Binding-site contacts:
Ligand atom P contacts residue GLN610 of chain 1.C at 3.7 Å.
Ligand atom OP2 contacts residue GLU486 of chain 1.C at 3.8 Å.
Ligand atom OP2 contacts residue ASN489 of chain 1.C at 2.9 Å (h-bond).
Ligand atom C4' contacts residue HIS1031 of chain 1.C at 3.5 Å.
Ligand atom C3' contacts residue MG1 of chain 1.L at 3.1 Å.
Ligand atom O2' contacts residue ASP540 of chain 1.D at 2.8 Å (salt-bridge).
Ligand atom OP2 contacts residue ARG461 of chain 1.C at 3.3 Å (salt-bridge).
Ligand atom O5' contacts residue GLU109 of chain 1.F at 2.9 Å (salt-bridge).
Ligand atom O5' contacts residue ASN489 of chain 1.C at 3.5 Å (h-bond).
Ligand atom C5' contacts residue HIS1031 of chain 1.C at 3.6 Å.
Ligand atom OP1 contacts residue ASP538 of chain 1.D at 3.7 Å.
Ligand atom OP1 contacts residue ARG461 of chain 1.C at 3.1 Å (salt-bridge).
Ligand atom C2' contacts residue ASP540 of chain 1.D at 3.7 Å.
Ligand atom O4' contacts residue GLU109 of chain 1.F at 2.9 Å (salt-bridge).
Ligand atom O3' contacts residue LYS880 of chain 1.C at 3.1 Å (salt-bridge).
Ligand atom C4' contacts residue GLU109 of chain 1.F at 3.7 Å.
Ligand atom C5' contacts residue ASP538 of chain 1.D at 3.7 Å.
Ligand atom O3' contacts residue GLN610 of chain 1.C at 3.5 Å (h-bond).
Ligand atom OP1 contacts residue LYS880 of chain 1.C at 3.0 Å (salt-bridge).
Ligand atom O3' contacts residue MG1 of chain 1.L at 1.8 Å.
Ligand atom P contacts residue LYS880 of chain 1.C at 3.8 Å.
Ligand atom C4' contacts residue ASP540 of chain 1.D at 3.3 Å.
Ligand atom C2' contacts residue MG1 of chain 1.L at 3.7 Å.
Ligand atom O4' contacts residue HIS1031 of chain 1.C at 3.8 Å.
Ligand atom C5' contacts residue GLU109 of chain 1.F at 3.2 Å.
Ligand atom OP1 contacts residue ILE493 of chain 1.C at 3.7 Å.
Ligand atom O2' contacts residue MG1 of chain 1.L at 3.2 Å.
Ligand atom OP2 contacts residue ASN489 of chain 1.C at 3.2 Å (h-bond).
Ligand atom O3' contacts residue ASP538 of chain 1.D at 2.8 Å (salt-bridge).
Ligand atom C3' contacts residue ASP538 of chain 1.D at 3.8 Å.
Ligand atom C6 contacts residue GLU109 of chain 1.F at 3.4 Å.
Ligand atom O3' contacts residue ASP540 of chain 1.D at 2.9 Å (salt-bridge).
Ligand atom N4 contacts residue ARG113 of chain 1.F at 3.9 Å.
Ligand atom C3' contacts residue ASP540 of chain 1.D at 3.4 Å.
Ligand atom C4' contacts residue MG1 of chain 1.L at 3.9 Å.
Ligand atom OP1 contacts residue PRO485 of chain 1.C at 3.5 Å.
Ligand atom O2' contacts residue ARG501 of chain 1.D at 2.8 Å (salt-bridge).
Ligand atom P contacts residue ASN489 of chain 1.C at 3.6 Å.
Ligand atom OP1 contacts residue GLN610 of chain 1.C at 2.7 Å (h-bond).
Ligand atom OP1 contacts residue LYS888 of chain 1.C at 3.0 Å.

Sequence of chain 1.D:
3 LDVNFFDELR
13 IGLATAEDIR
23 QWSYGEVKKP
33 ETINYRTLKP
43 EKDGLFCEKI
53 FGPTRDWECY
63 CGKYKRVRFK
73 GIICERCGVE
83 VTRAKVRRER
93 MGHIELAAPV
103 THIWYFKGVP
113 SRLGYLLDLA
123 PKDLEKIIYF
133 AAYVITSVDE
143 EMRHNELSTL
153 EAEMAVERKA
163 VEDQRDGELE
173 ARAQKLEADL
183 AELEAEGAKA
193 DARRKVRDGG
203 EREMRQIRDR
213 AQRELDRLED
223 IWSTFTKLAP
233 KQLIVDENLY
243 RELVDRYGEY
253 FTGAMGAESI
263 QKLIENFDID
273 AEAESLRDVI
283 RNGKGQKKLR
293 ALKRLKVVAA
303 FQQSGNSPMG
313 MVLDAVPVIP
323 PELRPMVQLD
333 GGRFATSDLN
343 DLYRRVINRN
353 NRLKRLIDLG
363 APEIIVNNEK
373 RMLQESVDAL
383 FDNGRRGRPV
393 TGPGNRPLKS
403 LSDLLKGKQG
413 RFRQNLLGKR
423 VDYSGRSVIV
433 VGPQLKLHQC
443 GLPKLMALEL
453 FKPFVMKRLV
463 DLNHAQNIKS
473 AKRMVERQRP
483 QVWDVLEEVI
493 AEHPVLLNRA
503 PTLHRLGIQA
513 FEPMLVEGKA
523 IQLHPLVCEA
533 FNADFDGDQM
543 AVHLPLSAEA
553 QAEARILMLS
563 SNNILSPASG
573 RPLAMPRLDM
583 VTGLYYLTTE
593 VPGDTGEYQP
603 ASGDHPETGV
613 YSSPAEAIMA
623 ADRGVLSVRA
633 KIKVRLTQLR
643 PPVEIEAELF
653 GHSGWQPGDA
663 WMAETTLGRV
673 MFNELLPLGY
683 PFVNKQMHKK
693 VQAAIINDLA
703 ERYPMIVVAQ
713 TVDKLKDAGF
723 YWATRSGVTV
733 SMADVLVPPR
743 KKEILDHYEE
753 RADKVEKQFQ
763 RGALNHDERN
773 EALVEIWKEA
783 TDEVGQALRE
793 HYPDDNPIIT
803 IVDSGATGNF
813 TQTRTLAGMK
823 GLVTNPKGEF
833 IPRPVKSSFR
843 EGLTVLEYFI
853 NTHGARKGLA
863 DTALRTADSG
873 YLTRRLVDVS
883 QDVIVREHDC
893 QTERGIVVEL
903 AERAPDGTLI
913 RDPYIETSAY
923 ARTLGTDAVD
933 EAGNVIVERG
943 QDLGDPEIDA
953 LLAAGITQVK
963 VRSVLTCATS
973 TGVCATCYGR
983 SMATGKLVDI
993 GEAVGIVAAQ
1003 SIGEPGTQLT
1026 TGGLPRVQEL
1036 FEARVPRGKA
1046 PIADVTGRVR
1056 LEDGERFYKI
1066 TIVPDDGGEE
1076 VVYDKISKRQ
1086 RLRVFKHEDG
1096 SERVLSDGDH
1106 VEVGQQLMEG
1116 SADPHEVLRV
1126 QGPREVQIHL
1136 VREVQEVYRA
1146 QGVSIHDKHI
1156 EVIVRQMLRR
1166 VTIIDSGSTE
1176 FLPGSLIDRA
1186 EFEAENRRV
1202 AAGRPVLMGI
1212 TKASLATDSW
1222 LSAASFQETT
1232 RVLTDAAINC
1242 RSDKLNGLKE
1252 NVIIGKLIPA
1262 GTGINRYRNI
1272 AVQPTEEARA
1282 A

Sequence of chain 1.C:
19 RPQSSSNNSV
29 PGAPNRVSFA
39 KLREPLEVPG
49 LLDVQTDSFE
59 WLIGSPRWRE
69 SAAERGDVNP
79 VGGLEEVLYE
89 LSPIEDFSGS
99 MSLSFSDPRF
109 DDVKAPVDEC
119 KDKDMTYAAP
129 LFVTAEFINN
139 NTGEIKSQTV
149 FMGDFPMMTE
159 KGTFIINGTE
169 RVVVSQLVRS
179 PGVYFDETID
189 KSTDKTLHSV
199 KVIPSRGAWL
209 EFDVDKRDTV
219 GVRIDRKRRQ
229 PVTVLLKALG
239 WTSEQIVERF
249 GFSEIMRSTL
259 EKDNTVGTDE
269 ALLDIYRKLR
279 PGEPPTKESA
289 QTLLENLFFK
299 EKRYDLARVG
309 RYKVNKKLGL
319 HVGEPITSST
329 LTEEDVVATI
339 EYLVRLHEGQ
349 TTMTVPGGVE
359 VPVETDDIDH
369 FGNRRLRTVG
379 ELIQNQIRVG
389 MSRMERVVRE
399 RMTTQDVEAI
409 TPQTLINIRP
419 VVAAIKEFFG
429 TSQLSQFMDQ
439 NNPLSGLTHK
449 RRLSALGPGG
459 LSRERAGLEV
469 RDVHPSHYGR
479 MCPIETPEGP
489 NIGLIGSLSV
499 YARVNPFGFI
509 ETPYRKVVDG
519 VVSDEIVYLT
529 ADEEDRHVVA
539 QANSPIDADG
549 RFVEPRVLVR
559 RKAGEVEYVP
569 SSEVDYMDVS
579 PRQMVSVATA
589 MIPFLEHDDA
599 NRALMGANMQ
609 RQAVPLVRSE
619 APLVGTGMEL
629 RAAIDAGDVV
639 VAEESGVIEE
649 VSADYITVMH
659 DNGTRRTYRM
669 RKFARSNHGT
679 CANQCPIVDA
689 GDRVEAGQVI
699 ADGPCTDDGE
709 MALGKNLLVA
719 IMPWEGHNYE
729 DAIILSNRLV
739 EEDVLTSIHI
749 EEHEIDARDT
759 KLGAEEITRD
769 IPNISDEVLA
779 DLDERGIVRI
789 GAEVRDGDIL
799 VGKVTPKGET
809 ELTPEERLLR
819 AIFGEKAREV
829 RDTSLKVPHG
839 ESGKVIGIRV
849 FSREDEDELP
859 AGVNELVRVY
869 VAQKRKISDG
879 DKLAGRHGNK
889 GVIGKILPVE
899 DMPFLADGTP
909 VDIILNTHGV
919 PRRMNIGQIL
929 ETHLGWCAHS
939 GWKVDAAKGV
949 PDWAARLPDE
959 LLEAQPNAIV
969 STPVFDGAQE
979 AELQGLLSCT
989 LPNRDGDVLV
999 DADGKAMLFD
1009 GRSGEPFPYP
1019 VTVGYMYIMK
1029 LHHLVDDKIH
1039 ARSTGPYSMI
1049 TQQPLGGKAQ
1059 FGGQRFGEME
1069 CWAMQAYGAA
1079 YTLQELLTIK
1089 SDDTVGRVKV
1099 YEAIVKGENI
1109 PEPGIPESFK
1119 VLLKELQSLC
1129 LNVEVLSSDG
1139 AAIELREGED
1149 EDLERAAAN

A small-molecule ligand and the protein it binds are described below.
Small molecule (SMILES): Nc1ccn([C@@H]2O[C@H](CO)[C@@H](O[P](=O)(O)OC[C@H]3O[C@@H](n4ccc(N)nc4=O)[C@H](O)[C@@H]3O[P](=O)(O)OC[C@H]3O[C@@H](n4ccc(=O)[nH]c4=O)[C@H](O)[C@@H]3O[P](=O)(O)OC[C@H]3O[C@@H](n4ccc(N)nc4=O)[C@H](O)[C@@H]3O[P](=O)(O)OC[C@H]3O[C@@H](n4cnc5c(=O)nc(N)[nH]c54)[C@H](O)[C@@H]3O[P](=O)(O)OC[C@H]3O[C@@H](n4cnc5c(N)ncnc54)[C@H](O)[C@@H]3O)[C@H]2O)c(=O)n1

Sequence of chain 1.F:
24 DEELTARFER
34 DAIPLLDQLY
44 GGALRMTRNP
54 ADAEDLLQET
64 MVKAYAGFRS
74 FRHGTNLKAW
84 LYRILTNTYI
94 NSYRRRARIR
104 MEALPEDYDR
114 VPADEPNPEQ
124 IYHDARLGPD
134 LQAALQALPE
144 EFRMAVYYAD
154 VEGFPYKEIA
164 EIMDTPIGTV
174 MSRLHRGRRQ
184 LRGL